Binding-site contacts:
Ligand atom C13 contacts residue FZI1 of chain 1.C at 0.1 Å.
Ligand atom C21 contacts residue FZI1 of chain 1.C at 0.2 Å.
Ligand atom C29 contacts residue FZI1 of chain 1.C at 0.0 Å.
Ligand atom C12 contacts residue FZI1 of chain 1.C at 0.1 Å.
Ligand atom O34 contacts residue FZI1 of chain 1.C at 0.1 Å (h-bond).
Ligand atom N18 contacts residue FZI1 of chain 1.C at 0.2 Å (h-bond).
Ligand atom C14 contacts residue FZI1 of chain 1.C at 0.1 Å.
Ligand atom C16 contacts residue FZI1 of chain 1.C at 0.4 Å.
Ligand atom C19 contacts residue FZI1 of chain 1.C at 0.1 Å.
Ligand atom O02 contacts residue CYS155 of chain 1.A at 2.6 Å (h-bond).
Ligand atom C22 contacts residue FZI1 of chain 1.C at 0.1 Å.
Ligand atom O26 contacts residue FZI1 of chain 1.C at 0.0 Å (h-bond).
Ligand atom C01 contacts residue FZI1 of chain 1.C at 0.1 Å.
Ligand atom C01 contacts residue CYS155 of chain 1.A at 1.8 Å (hydrophobic).
Ligand atom C03 contacts residue CYS155 of chain 1.A at 2.7 Å (hydrophobic).
Ligand atom O10 contacts residue HIS173 of chain 1.A at 2.8 Å (h-bond).
Ligand atom C23 contacts residue FZI1 of chain 1.C at 0.1 Å.
Ligand atom O20 contacts residue FZI1 of chain 1.C at 0.2 Å (h-bond).
Ligand atom N11 contacts residue FZI1 of chain 1.C at 0.1 Å (h-bond).
Ligand atom O31 contacts residue FZI1 of chain 1.C at 0.1 Å (h-bond).
Ligand atom C06 contacts residue FZI1 of chain 1.C at 0.2 Å.
Ligand atom C25 contacts residue FZI1 of chain 1.C at 0.1 Å.
Ligand atom C27 contacts residue FZI1 of chain 1.C at 0.0 Å.
Ligand atom O10 contacts residue FZI1 of chain 1.C at 0.4 Å (h-bond).
Ligand atom N11 contacts residue GLN174 of chain 1.A at 2.9 Å (h-bond).
Ligand atom C04 contacts residue FZI1 of chain 1.C at 0.1 Å.
Ligand atom C32 contacts residue FZI1 of chain 1.C at 0.1 Å.
Ligand atom C05 contacts residue FZI1 of chain 1.C at 0.1 Å.
Ligand atom O02 contacts residue FZI1 of chain 1.C at 1.3 Å.
Ligand atom O33 contacts residue GLU176 of chain 1.A at 2.7 Å (salt-bridge).
Ligand atom C30 contacts residue FZI1 of chain 1.C at 0.0 Å.
Ligand atom C15 contacts residue FZI1 of chain 1.C at 0.2 Å.
Ligand atom C03 contacts residue FZI1 of chain 1.C at 0.1 Å.
Ligand atom N24 contacts residue FZI1 of chain 1.C at 0.1 Å (h-bond).
Ligand atom C17 contacts residue FZI1 of chain 1.C at 0.1 Å.
Ligand atom O33 contacts residue FZI1 of chain 1.C at 0.1 Å (h-bond).
Ligand atom C09 contacts residue FZI1 of chain 1.C at 0.1 Å.
Ligand atom N07 contacts residue FZI1 of chain 1.C at 0.2 Å (h-bond).
Ligand atom C28 contacts residue FZI1 of chain 1.C at 0.0 Å.
Ligand atom C08 contacts residue FZI1 of chain 1.C at 0.1 Å.

Sequence of chain 1.A:
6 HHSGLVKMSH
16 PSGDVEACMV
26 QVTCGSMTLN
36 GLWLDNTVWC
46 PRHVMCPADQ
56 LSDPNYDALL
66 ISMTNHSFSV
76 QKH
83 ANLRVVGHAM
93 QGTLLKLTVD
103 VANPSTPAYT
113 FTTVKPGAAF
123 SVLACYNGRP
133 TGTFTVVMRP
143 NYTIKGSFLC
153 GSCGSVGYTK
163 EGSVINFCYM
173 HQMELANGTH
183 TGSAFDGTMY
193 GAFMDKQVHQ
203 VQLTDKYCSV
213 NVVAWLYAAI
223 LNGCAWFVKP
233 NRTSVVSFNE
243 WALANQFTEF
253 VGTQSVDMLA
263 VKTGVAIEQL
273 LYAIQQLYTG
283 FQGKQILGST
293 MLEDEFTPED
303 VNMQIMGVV

The protein below binds the small molecule below.
Small molecule (SMILES): CC(C)C[C@H](NC(=O)OCC1CN(C(=O)OC(C)(C)C)C1)C(=O)N[C@@H](C[C@@H]1C=CNC1=O)C(O)S(=O)(=O)O